Sequence of chain 1.C:
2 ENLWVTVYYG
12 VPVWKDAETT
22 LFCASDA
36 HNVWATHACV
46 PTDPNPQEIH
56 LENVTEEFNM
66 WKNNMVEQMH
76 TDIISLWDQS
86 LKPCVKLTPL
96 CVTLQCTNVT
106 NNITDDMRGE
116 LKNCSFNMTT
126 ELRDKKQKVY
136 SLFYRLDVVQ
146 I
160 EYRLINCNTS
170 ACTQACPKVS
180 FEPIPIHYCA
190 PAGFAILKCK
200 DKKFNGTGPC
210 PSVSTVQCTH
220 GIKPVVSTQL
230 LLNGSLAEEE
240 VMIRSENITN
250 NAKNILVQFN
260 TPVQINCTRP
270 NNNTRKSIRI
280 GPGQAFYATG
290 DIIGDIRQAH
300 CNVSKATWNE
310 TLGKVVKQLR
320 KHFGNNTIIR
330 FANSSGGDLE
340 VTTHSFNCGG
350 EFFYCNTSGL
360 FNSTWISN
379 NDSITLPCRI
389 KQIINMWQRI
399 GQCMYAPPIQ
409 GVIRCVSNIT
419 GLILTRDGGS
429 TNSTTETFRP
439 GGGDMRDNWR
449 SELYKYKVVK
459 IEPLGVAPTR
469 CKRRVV

This protein binds this small molecule.
Small molecule (SMILES): CC(=O)N[C@H]1[C@H](O[C@H]2[C@H](O)[C@@H](NC(C)=O)CO[C@@H]2CO)O[C@H](CO)[C@@H](O[C@@H]2O[C@H](CO)[C@@H](O)[C@H](O)[C@@H]2O)[C@@H]1O

Binding-site contacts:
Ligand atom O5 contacts residue PRO261 of chain 1.C at 3.3 Å.
Ligand atom C5 contacts residue ASN416 of chain 1.C at 3.7 Å.
Ligand atom O6 contacts residue PRO261 of chain 1.C at 3.5 Å.
Ligand atom O5 contacts residue ASN416 of chain 1.C at 2.4 Å (h-bond).
Ligand atom C4 contacts residue ASN416 of chain 1.C at 4.2 Å.
Ligand atom C7 contacts residue ASN232 of chain 1.C at 3.7 Å.
Ligand atom C5 contacts residue PRO261 of chain 1.C at 4.2 Å (hydrophobic).
Ligand atom C6 contacts residue PRO261 of chain 1.C at 3.7 Å (hydrophobic).
Ligand atom C7 contacts residue ASN416 of chain 1.C at 3.1 Å.
Ligand atom N2 contacts residue ASN416 of chain 1.C at 2.9 Å (h-bond).
Ligand atom O7 contacts residue ASN416 of chain 1.C at 3.0 Å (h-bond).
Ligand atom C1 contacts residue PRO261 of chain 1.C at 4.3 Å (hydrophobic).
Ligand atom C3 contacts residue ASN416 of chain 1.C at 3.8 Å.
Ligand atom O7 contacts residue ASN232 of chain 1.C at 3.8 Å.
Ligand atom C8 contacts residue NAG1 of chain 1.S at 3.7 Å.
Ligand atom C2 contacts residue ASN416 of chain 1.C at 2.4 Å.
Ligand atom C1 contacts residue ASN416 of chain 1.C at 1.4 Å.
Ligand atom C8 contacts residue ASN416 of chain 1.C at 4.3 Å.
Ligand atom C8 contacts residue ASN232 of chain 1.C at 3.0 Å.
Ligand atom C8 contacts residue LYS222 of chain 1.C at 4.5 Å.